Sequence of chain 1.C:
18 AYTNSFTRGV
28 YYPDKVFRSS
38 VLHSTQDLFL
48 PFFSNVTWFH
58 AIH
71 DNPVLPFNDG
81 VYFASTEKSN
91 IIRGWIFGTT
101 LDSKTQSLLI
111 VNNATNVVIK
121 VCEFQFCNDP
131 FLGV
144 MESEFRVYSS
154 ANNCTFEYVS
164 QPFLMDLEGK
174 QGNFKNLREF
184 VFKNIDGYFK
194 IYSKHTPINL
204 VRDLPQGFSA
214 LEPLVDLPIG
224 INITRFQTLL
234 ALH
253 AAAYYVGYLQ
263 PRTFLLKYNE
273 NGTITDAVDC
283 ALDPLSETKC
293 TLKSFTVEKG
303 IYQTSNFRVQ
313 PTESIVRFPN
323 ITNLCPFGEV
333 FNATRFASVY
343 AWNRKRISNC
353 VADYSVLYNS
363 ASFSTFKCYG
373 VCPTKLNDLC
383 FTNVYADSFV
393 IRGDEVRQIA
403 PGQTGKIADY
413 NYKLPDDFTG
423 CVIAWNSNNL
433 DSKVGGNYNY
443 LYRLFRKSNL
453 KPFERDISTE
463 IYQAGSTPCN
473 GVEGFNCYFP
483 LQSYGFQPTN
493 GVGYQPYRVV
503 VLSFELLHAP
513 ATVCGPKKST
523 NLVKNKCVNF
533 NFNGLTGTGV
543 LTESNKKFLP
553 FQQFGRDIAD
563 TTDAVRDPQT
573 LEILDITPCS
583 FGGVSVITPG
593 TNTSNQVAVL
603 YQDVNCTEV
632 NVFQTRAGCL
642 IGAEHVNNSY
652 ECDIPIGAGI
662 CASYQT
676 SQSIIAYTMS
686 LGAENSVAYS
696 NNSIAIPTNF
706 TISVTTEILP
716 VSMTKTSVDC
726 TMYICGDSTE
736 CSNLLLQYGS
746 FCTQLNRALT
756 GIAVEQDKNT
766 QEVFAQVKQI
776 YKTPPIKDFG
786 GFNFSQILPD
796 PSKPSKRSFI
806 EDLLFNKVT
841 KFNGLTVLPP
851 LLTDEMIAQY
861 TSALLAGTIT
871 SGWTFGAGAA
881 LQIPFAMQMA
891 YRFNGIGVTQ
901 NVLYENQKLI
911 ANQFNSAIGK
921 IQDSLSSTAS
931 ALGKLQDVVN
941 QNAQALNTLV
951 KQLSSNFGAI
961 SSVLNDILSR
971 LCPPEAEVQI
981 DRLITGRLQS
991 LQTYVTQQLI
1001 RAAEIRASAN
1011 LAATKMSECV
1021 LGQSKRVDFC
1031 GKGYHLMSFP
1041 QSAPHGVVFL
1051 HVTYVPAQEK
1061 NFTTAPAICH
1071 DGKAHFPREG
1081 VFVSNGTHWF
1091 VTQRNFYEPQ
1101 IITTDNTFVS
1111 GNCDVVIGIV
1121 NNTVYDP

Binding-site contacts:
Ligand atom C7 contacts residue ASN113 of chain 1.C at 3.6 Å.
Ligand atom O7 contacts residue GLU145 of chain 1.C at 4.3 Å.
Ligand atom O5 contacts residue THR115 of chain 1.C at 4.2 Å.
Ligand atom C3 contacts residue THR115 of chain 1.C at 3.8 Å.
Ligand atom O5 contacts residue ASN113 of chain 1.C at 2.5 Å (h-bond).
Ligand atom C8 contacts residue GLU145 of chain 1.C at 4.0 Å.
Ligand atom O7 contacts residue THR115 of chain 1.C at 3.6 Å.
Ligand atom C4 contacts residue ASN113 of chain 1.C at 4.2 Å.
Ligand atom N2 contacts residue THR115 of chain 1.C at 3.1 Å.
Ligand atom C7 contacts residue THR115 of chain 1.C at 3.7 Å.
Ligand atom O3 contacts residue THR115 of chain 1.C at 4.2 Å.
Ligand atom C2 contacts residue THR115 of chain 1.C at 3.7 Å.
Ligand atom O7 contacts residue ASN113 of chain 1.C at 3.5 Å (h-bond).
Ligand atom C1 contacts residue ASN113 of chain 1.C at 1.4 Å.
Ligand atom C5 contacts residue THR115 of chain 1.C at 4.3 Å.
Ligand atom C2 contacts residue ASN113 of chain 1.C at 2.4 Å.
Ligand atom C8 contacts residue ASN113 of chain 1.C at 4.4 Å.
Ligand atom C3 contacts residue ASN113 of chain 1.C at 3.7 Å.
Ligand atom O7 contacts residue ALA114 of chain 1.C at 4.2 Å.
Ligand atom N2 contacts residue ASN113 of chain 1.C at 2.7 Å (h-bond).
Ligand atom C7 contacts residue GLU145 of chain 1.C at 4.3 Å.
Ligand atom C5 contacts residue ASN113 of chain 1.C at 3.7 Å.
Ligand atom C1 contacts residue THR115 of chain 1.C at 3.2 Å.

A protein and the small-molecule ligand that binds it are described below.
Small molecule (SMILES): CC(=O)N[C@@H]1[C@@H](O)[C@H](O)[C@@H](CO)O[C@H]1O